Binding-site contacts:
Ligand atom C1 contacts residue THR270 of chain 2.B at 3.2 Å.
Ligand atom C3 contacts residue HIS264 of chain 2.B at 3.8 Å.
Ligand atom O4 contacts residue ASP287 of chain 2.B at 3.8 Å.
Ligand atom O3 contacts residue ILE259 of chain 2.B at 2.8 Å (h-bond).
Ligand atom C1 contacts residue LEU284 of chain 2.B at 3.9 Å (hydrophobic).
Ligand atom C2 contacts residue THR270 of chain 2.B at 3.8 Å.
Ligand atom C2 contacts residue HIS264 of chain 2.B at 3.9 Å.
Ligand atom O1 contacts residue LEU283 of chain 2.B at 4.1 Å.
Ligand atom O2 contacts residue THR270 of chain 2.B at 3.1 Å (h-bond).
Ligand atom C1 contacts residue LEU292 of chain 2.B at 3.6 Å (hydrophobic).
Ligand atom O4 contacts residue ILE259 of chain 2.B at 3.7 Å.
Ligand atom C3 contacts residue THR270 of chain 2.B at 3.8 Å.
Ligand atom C4 contacts residue ILE259 of chain 2.B at 4.2 Å (hydrophobic).
Ligand atom C2 contacts residue THR270 of chain 2.B at 4.0 Å.
Ligand atom C3 contacts residue ILE259 of chain 2.B at 4.0 Å (hydrophobic).
Ligand atom O3 contacts residue GLY262 of chain 2.B at 3.5 Å.
Ligand atom O1 contacts residue ARG272 of chain 2.B at 4.2 Å.
Ligand atom C1 contacts residue GLN285 of chain 2.B at 3.5 Å.
Ligand atom O5 contacts residue LEU292 of chain 2.B at 3.4 Å.
Ligand atom O3 contacts residue HIS264 of chain 2.B at 2.9 Å (h-bond).
Ligand atom C1 contacts residue LEU292 of chain 2.B at 3.8 Å (hydrophobic).
Ligand atom O1 contacts residue GLN285 of chain 2.B at 2.6 Å (h-bond).
Ligand atom O5 contacts residue GLN285 of chain 2.B at 3.4 Å (h-bond).
Ligand atom O2 contacts residue THR270 of chain 2.B at 3.6 Å.
Ligand atom O3 contacts residue THR270 of chain 2.B at 3.0 Å (h-bond).
Ligand atom O3 contacts residue THR270 of chain 2.B at 4.0 Å.
Ligand atom O2 contacts residue HIS264 of chain 2.B at 3.1 Å (h-bond).
Ligand atom O2 contacts residue LEU284 of chain 2.B at 4.0 Å.
Ligand atom O6 contacts residue ASP287 of chain 2.B at 4.2 Å.
Ligand atom C5 contacts residue GLN285 of chain 2.B at 3.6 Å.
Ligand atom O6 contacts residue ASP286 of chain 2.B at 3.5 Å.
Ligand atom C2 contacts residue GLN285 of chain 2.B at 3.9 Å.
Ligand atom O1 contacts residue THR270 of chain 2.B at 3.3 Å (h-bond).
Ligand atom C3 contacts residue THR270 of chain 2.B at 3.4 Å.
Ligand atom O2 contacts residue LEU292 of chain 2.B at 4.2 Å.
Ligand atom O1 contacts residue GLY271 of chain 2.B at 3.8 Å.
Ligand atom O1 contacts residue LEU292 of chain 2.B at 4.1 Å.
Ligand atom C5 contacts residue ASP286 of chain 2.B at 4.1 Å.
Ligand atom O1 contacts residue LEU284 of chain 2.B at 4.0 Å.
Ligand atom C2 contacts residue LEU292 of chain 2.B at 4.0 Å (hydrophobic).

This small molecule binds to this protein.
Small molecule (SMILES): OC[C@H]1O[C@@](CO)(O[C@H]2O[C@H](CO)[C@@H](O)[C@H](O)[C@H]2O)[C@@H](O)[C@@H]1O

Sequence of chain 2.B:
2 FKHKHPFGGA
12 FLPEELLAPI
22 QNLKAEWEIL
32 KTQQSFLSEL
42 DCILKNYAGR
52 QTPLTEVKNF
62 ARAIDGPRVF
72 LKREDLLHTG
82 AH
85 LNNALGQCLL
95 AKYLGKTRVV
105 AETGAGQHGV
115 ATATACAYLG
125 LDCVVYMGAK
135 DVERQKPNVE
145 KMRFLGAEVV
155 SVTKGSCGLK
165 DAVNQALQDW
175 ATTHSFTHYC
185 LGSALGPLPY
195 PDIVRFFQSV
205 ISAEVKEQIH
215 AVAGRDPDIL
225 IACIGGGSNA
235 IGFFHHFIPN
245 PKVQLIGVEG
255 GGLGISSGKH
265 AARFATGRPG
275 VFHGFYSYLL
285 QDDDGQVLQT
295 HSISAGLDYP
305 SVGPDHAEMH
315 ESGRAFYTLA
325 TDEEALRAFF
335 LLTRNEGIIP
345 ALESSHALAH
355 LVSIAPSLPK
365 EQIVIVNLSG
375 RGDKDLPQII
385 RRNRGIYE